Binding-site contacts:
Ligand atom CB contacts residue THR327 of chain 1.A at 3.4 Å.
Ligand atom CB contacts residue ALA292 of chain 1.A at 4.2 Å (hydrophobic).
Ligand atom CA contacts residue GLU271 of chain 1.A at 4.1 Å.
Ligand atom CA contacts residue THR327 of chain 1.A at 3.7 Å.
Ligand atom C contacts residue THR327 of chain 1.A at 3.4 Å.
Ligand atom C contacts residue ALA292 of chain 1.A at 3.3 Å (hydrophobic).
Ligand atom O3 contacts residue MN1 of chain 1.J at 2.6 Å.
Ligand atom C contacts residue GLU271 of chain 1.A at 3.7 Å.
Ligand atom CA contacts residue LYS269 of chain 1.A at 3.8 Å.
Ligand atom OXT contacts residue ASP295 of chain 1.A at 4.1 Å.
Ligand atom CB contacts residue MET290 of chain 1.A at 3.7 Å (hydrophobic).
Ligand atom O3 contacts residue ARG72 of chain 1.A at 3.8 Å.
Ligand atom OXT contacts residue ARG293 of chain 1.A at 3.7 Å.
Ligand atom O3 contacts residue LYS269 of chain 1.A at 2.7 Å (salt-bridge).
Ligand atom OXT contacts residue GLY294 of chain 1.A at 2.9 Å (h-bond).
Ligand atom O contacts residue ASP295 of chain 1.A at 3.0 Å (salt-bridge).
Ligand atom O3 contacts residue GLU271 of chain 1.A at 3.9 Å.
Ligand atom CA contacts residue MN1 of chain 1.J at 3.3 Å.
Ligand atom O contacts residue THR327 of chain 1.A at 4.5 Å.
Ligand atom O3 contacts residue ASP112 of chain 1.A at 4.3 Å.
Ligand atom CB contacts residue LYS269 of chain 1.A at 4.2 Å.
Ligand atom CB contacts residue ARG72 of chain 1.A at 3.7 Å.
Ligand atom OXT contacts residue ALA292 of chain 1.A at 3.2 Å.
Ligand atom O contacts residue MN1 of chain 1.J at 2.4 Å.
Ligand atom O contacts residue GLU271 of chain 1.A at 2.8 Å (salt-bridge).
Ligand atom OXT contacts residue MN1 of chain 1.J at 4.4 Å.
Ligand atom C contacts residue MN1 of chain 1.J at 3.2 Å.
Ligand atom C contacts residue ASP295 of chain 1.A at 4.1 Å.
Ligand atom O contacts residue ALA292 of chain 1.A at 3.7 Å.
Ligand atom OXT contacts residue THR327 of chain 1.A at 2.4 Å (h-bond).
Ligand atom CA contacts residue ARG72 of chain 1.A at 4.4 Å.
Ligand atom CB contacts residue ALA326 of chain 1.A at 4.5 Å (hydrophobic).
Ligand atom C contacts residue GLY294 of chain 1.A at 3.9 Å.
Ligand atom CA contacts residue ALA292 of chain 1.A at 3.6 Å (hydrophobic).
Ligand atom O contacts residue GLY294 of chain 1.A at 3.8 Å.
Ligand atom O3 contacts residue ALA292 of chain 1.A at 4.3 Å.

Sequence of chain 1.A:
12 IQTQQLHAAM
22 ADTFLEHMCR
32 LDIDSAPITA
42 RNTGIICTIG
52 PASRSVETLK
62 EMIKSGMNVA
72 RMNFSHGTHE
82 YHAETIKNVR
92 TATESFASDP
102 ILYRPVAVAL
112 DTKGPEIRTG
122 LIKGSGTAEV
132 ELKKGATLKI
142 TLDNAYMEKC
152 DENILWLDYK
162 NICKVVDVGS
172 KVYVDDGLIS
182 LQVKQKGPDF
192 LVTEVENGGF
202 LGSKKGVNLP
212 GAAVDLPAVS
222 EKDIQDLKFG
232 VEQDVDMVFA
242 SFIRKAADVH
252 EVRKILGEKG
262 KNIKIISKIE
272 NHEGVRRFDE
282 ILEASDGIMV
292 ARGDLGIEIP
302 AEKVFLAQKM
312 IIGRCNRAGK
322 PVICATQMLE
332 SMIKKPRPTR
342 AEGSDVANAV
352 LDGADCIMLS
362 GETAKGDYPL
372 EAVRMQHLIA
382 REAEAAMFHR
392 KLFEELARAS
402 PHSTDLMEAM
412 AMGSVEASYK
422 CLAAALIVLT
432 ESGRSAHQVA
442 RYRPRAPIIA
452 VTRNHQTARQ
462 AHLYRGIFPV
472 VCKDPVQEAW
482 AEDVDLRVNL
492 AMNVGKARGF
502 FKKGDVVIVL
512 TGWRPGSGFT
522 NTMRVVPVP

The protein below binds the small molecule below.
Small molecule (SMILES): CC(=O)C(=O)O